Binding-site contacts:
Ligand atom C2 contacts residue SER87 of chain 8.C at 4.4 Å.
Ligand atom O6 contacts residue SER87 of chain 8.C at 3.0 Å (h-bond).
Ligand atom C4 contacts residue LEU205 of chain 8.A at 3.3 Å (hydrophobic).
Ligand atom C1 contacts residue THR204 of chain 8.A at 3.5 Å.
Ligand atom O6 contacts residue PRO63 of chain 8.C at 4.4 Å.
Ligand atom C1 contacts residue LEU205 of chain 8.A at 2.9 Å (hydrophobic).
Ligand atom C2 contacts residue LEU205 of chain 8.A at 3.8 Å (hydrophobic).
Ligand atom C3 contacts residue SER87 of chain 8.C at 4.2 Å.
Ligand atom O6 contacts residue PRO84 of chain 8.C at 4.2 Å.
Ligand atom C3 contacts residue LEU205 of chain 8.A at 4.5 Å (hydrophobic).
Ligand atom O5 contacts residue BU31 of chain 8.L at 3.8 Å.
Ligand atom C2 contacts residue THR204 of chain 8.A at 4.4 Å.
Ligand atom O6 contacts residue TRP88 of chain 8.C at 4.3 Å.

Sequence of chain 8.C:
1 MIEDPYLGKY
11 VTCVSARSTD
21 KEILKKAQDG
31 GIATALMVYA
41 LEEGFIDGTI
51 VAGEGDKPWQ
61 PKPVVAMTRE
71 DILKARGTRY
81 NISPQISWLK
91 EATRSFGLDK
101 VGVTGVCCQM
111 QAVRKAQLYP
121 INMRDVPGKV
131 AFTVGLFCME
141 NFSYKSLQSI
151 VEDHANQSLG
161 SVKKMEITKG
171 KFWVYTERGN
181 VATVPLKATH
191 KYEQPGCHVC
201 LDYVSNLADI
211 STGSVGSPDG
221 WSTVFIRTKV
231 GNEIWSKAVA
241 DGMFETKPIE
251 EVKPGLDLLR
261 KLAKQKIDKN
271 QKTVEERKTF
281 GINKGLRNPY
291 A

The small molecule below binds the protein below.
Small molecule (SMILES): C[C@@H](O)[C@@H](C)O

Sequence of chain 8.A:
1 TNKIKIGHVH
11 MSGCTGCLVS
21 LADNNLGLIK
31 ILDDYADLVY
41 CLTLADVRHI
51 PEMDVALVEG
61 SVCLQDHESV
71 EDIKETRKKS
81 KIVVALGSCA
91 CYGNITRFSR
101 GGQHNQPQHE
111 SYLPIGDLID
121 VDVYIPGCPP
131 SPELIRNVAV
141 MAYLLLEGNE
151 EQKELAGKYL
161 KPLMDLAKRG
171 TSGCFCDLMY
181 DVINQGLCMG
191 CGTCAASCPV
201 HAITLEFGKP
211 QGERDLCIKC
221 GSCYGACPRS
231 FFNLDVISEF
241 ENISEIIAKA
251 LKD